Binding-site contacts:
Ligand atom C contacts residue LEU227 of chain 1.B at 4.0 Å (hydrophobic).
Ligand atom O contacts residue ASP226 of chain 1.B at 4.1 Å.
Ligand atom OXT contacts residue HIS111 of chain 1.B at 4.3 Å.
Ligand atom F contacts residue HIS111 of chain 1.B at 3.5 Å.
Ligand atom F contacts residue ASP223 of chain 1.B at 3.0 Å.
Ligand atom OXT contacts residue LEU227 of chain 1.B at 4.2 Å.
Ligand atom C contacts residue HIS111 of chain 1.B at 4.2 Å.
Ligand atom CH3 contacts residue HIS111 of chain 1.B at 3.9 Å.
Ligand atom OXT contacts residue ASP223 of chain 1.B at 4.3 Å.
Ligand atom OXT contacts residue PRO131 of chain 1.B at 4.3 Å.
Ligand atom O contacts residue LEU227 of chain 1.B at 3.5 Å.
Ligand atom C contacts residue ASP223 of chain 1.B at 3.9 Å.
Ligand atom CH3 contacts residue ASP223 of chain 1.B at 3.3 Å.
Ligand atom O contacts residue ARG258 of chain 1.B at 3.3 Å (salt-bridge).
Ligand atom CH3 contacts residue LEU115 of chain 1.B at 4.2 Å (hydrophobic).
Ligand atom O contacts residue ASP223 of chain 1.B at 4.3 Å.
Ligand atom C contacts residue ARG258 of chain 1.B at 3.3 Å.
Ligand atom F contacts residue ARG112 of chain 1.B at 4.3 Å.
Ligand atom OXT contacts residue TYR133 of chain 1.B at 3.9 Å.
Ligand atom OXT contacts residue ARG258 of chain 1.B at 2.8 Å (salt-bridge).
Ligand atom CH3 contacts residue ASP226 of chain 1.B at 4.1 Å.
Ligand atom F contacts residue LEU115 of chain 1.B at 4.1 Å.

Sequence of chain 1.B:
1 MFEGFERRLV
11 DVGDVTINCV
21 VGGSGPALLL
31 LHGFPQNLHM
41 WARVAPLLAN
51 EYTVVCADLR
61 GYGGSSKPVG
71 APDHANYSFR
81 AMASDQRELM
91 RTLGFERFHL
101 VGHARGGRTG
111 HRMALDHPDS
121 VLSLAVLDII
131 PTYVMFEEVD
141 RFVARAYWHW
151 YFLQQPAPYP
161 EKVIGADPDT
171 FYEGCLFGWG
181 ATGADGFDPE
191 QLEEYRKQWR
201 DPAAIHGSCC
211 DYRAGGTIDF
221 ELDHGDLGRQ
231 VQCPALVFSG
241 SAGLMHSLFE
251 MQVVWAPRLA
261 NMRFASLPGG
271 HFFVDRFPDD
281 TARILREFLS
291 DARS

The protein below binds the small molecule below.
Small molecule (SMILES): O=C(O)CF